Binding-site contacts:
Ligand atom OE2 contacts residue GLY644 of chain 1.C at 3.6 Å.
Ligand atom N contacts residue THR471 of chain 1.C at 3.4 Å (h-bond).
Ligand atom OE2 contacts residue SER645 of chain 1.C at 2.6 Å (h-bond).
Ligand atom CA contacts residue PRO469 of chain 1.C at 3.5 Å (hydrophobic).
Ligand atom OE2 contacts residue THR646 of chain 1.C at 2.5 Å (h-bond).
Ligand atom OXT contacts residue PRO469 of chain 1.C at 3.4 Å (h-bond).
Ligand atom CB contacts residue GLU696 of chain 1.C at 3.8 Å.
Ligand atom CA contacts residue THR471 of chain 1.C at 3.3 Å.
Ligand atom OE1 contacts residue GLU696 of chain 1.C at 3.0 Å (salt-bridge).
Ligand atom CA contacts residue GLU696 of chain 1.C at 3.2 Å.
Ligand atom OXT contacts residue ARG476 of chain 1.C at 4.0 Å.
Ligand atom C contacts residue ARG476 of chain 1.C at 4.2 Å.
Ligand atom O contacts residue TYR441 of chain 1.C at 4.0 Å.
Ligand atom CG contacts residue GLY644 of chain 1.C at 3.7 Å.
Ligand atom OXT contacts residue LEU470 of chain 1.C at 3.3 Å.
Ligand atom CD contacts residue THR646 of chain 1.C at 3.1 Å.
Ligand atom C contacts residue PRO469 of chain 1.C at 3.8 Å (hydrophobic).
Ligand atom N contacts residue PRO469 of chain 1.C at 2.3 Å (h-bond).
Ligand atom CG contacts residue TYR441 of chain 1.C at 3.7 Å (hydrophobic).
Ligand atom OE1 contacts residue LEU641 of chain 1.C at 4.0 Å.
Ligand atom OE1 contacts residue THR646 of chain 1.C at 3.1 Å (h-bond).
Ligand atom CD contacts residue SER645 of chain 1.C at 3.4 Å.
Ligand atom OE2 contacts residue GLU696 of chain 1.C at 3.7 Å.
Ligand atom OXT contacts residue THR471 of chain 1.C at 3.3 Å (h-bond).
Ligand atom CA contacts residue TYR441 of chain 1.C at 3.8 Å (hydrophobic).
Ligand atom O contacts residue SER645 of chain 1.C at 3.3 Å (h-bond).
Ligand atom OXT contacts residue TYR441 of chain 1.C at 3.2 Å.
Ligand atom CG contacts residue GLU696 of chain 1.C at 4.0 Å.
Ligand atom CD contacts residue LEU641 of chain 1.C at 4.0 Å (hydrophobic).
Ligand atom C contacts residue TYR441 of chain 1.C at 3.7 Å (hydrophobic).
Ligand atom C contacts residue THR471 of chain 1.C at 3.4 Å.
Ligand atom O contacts residue THR471 of chain 1.C at 3.6 Å.
Ligand atom N contacts residue GLU696 of chain 1.C at 3.6 Å.
Ligand atom CD contacts residue GLU696 of chain 1.C at 3.3 Å.
Ligand atom CG contacts residue LEU641 of chain 1.C at 3.7 Å (hydrophobic).
Ligand atom N contacts residue TYR441 of chain 1.C at 3.5 Å.
Ligand atom CB contacts residue TYR441 of chain 1.C at 3.5 Å (hydrophobic).
Ligand atom CG contacts residue SER645 of chain 1.C at 3.5 Å.
Ligand atom N contacts residue TYR723 of chain 1.C at 3.9 Å.
Ligand atom O contacts residue ARG476 of chain 1.C at 3.4 Å (salt-bridge).

Sequence of chain 1.C:
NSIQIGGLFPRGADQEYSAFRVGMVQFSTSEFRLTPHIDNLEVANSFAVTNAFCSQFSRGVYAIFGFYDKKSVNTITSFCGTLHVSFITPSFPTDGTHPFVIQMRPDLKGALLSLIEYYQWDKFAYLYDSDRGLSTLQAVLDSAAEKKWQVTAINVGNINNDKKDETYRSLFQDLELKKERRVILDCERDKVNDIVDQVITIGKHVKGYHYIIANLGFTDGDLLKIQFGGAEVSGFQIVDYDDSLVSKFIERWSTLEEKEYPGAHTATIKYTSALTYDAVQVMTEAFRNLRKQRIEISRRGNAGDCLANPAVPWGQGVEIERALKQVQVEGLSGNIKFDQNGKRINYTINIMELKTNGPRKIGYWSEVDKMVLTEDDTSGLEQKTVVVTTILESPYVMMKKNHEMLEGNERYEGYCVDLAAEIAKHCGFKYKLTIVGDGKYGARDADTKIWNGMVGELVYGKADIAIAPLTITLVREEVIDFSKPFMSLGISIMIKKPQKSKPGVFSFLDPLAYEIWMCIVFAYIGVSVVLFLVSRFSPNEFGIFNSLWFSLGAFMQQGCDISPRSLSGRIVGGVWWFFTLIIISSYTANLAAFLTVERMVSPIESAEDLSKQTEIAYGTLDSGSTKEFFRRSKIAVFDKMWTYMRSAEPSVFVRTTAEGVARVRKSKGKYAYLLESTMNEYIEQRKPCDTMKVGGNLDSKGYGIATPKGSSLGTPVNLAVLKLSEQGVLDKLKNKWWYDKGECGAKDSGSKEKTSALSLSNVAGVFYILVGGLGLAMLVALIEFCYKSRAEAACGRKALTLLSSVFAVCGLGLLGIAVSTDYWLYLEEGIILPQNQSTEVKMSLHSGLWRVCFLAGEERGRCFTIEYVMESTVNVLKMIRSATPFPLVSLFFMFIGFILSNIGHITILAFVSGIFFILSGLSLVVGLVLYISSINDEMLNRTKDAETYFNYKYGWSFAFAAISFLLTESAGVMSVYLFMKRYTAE

A small-molecule ligand and the protein it binds are described below.
Small molecule (SMILES): N[C@@H](CCC(=O)O)C(=O)O